Binding-site contacts:
Ligand atom C13 contacts residue PRO164 of chain 2.A at 3.6 Å (hydrophobic).
Ligand atom C11 contacts residue LEU158 of chain 2.A at 3.6 Å (hydrophobic).
Ligand atom N4 contacts residue GLY154 of chain 2.A at 2.6 Å (h-bond).
Ligand atom C1 contacts residue ASP197 of chain 1.A at 3.1 Å.
Ligand atom C12 contacts residue PRO164 of chain 2.A at 3.9 Å (hydrophobic).
Ligand atom C4 contacts residue TYR135 of chain 2.A at 3.6 Å (hydrophobic).
Ligand atom C14 contacts residue ILE153 of chain 2.A at 3.8 Å (hydrophobic).
Ligand atom C9 contacts residue PRO109 of chain 2.A at 3.9 Å (hydrophobic).
Ligand atom N3 contacts residue VAL157 of chain 2.A at 3.9 Å.
Ligand atom C8 contacts residue LEU107 of chain 2.A at 3.3 Å (hydrophobic).
Ligand atom C15 contacts residue PRO109 of chain 2.A at 3.8 Å (hydrophobic).
Ligand atom C3 contacts residue VAL157 of chain 2.A at 3.7 Å (hydrophobic).
Ligand atom C11 contacts residue PRO109 of chain 2.A at 3.7 Å (hydrophobic).
Ligand atom C9 contacts residue SER108 of chain 2.A at 3.8 Å.
Ligand atom N2 contacts residue GLY160 of chain 2.A at 3.7 Å.
Ligand atom C7 contacts residue GLY161 of chain 2.A at 3.4 Å.
Ligand atom C5 contacts residue LEU158 of chain 2.A at 3.6 Å (hydrophobic).
Ligand atom C12 contacts residue PRO109 of chain 2.A at 3.8 Å (hydrophobic).
Ligand atom C6 contacts residue LEU158 of chain 2.A at 3.1 Å (hydrophobic).
Ligand atom N4 contacts residue TYR156 of chain 2.A at 3.0 Å (h-bond).
Ligand atom N4 contacts residue SER152 of chain 2.A at 3.0 Å (h-bond).
Ligand atom N1 contacts residue ASP197 of chain 1.A at 2.6 Å (salt-bridge).
Ligand atom N1 contacts residue GLU136 of chain 2.A at 2.9 Å (salt-bridge).
Ligand atom N3 contacts residue LEU158 of chain 2.A at 3.1 Å (h-bond).
Ligand atom C3 contacts residue GLU136 of chain 2.A at 3.5 Å.
Ligand atom C13 contacts residue SER108 of chain 2.A at 3.5 Å.
Ligand atom C7 contacts residue GLY160 of chain 2.A at 3.5 Å.
Ligand atom O1 contacts residue ILE153 of chain 2.A at 3.0 Å (h-bond).
Ligand atom O1 contacts residue PRO164 of chain 2.A at 3.7 Å.
Ligand atom N3 contacts residue PRO109 of chain 2.A at 3.8 Å.
Ligand atom C4 contacts residue VAL157 of chain 2.A at 3.6 Å (hydrophobic).
Ligand atom C4 contacts residue LEU158 of chain 2.A at 3.5 Å (hydrophobic).
Ligand atom C1 contacts residue GLU136 of chain 2.A at 3.6 Å.
Ligand atom C6 contacts residue GLY160 of chain 2.A at 3.8 Å.
Ligand atom C8 contacts residue GLY161 of chain 2.A at 3.5 Å.
Ligand atom C8 contacts residue GLY160 of chain 2.A at 3.9 Å.
Ligand atom C14 contacts residue SER152 of chain 2.A at 3.5 Å.
Ligand atom C11 contacts residue TYR156 of chain 2.A at 3.2 Å (hydrophobic).
Ligand atom O1 contacts residue SER152 of chain 2.A at 3.5 Å (h-bond).
Ligand atom C7 contacts residue GLY133 of chain 2.A at 3.6 Å.

A protein and the small-molecule ligand that binds it are described below.
Small molecule (SMILES): NCc1ccc(Cn2ccc3cc(C(N)=O)cnc32)cc1

Sequence of chain 1.A:
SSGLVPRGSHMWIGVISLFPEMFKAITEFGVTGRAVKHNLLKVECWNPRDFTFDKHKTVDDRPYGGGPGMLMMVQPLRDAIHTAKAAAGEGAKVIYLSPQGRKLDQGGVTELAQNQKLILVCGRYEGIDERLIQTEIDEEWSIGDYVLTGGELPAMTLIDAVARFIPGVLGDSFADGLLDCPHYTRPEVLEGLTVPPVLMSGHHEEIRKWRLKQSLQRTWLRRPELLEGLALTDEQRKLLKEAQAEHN

Sequence of chain 2.A:
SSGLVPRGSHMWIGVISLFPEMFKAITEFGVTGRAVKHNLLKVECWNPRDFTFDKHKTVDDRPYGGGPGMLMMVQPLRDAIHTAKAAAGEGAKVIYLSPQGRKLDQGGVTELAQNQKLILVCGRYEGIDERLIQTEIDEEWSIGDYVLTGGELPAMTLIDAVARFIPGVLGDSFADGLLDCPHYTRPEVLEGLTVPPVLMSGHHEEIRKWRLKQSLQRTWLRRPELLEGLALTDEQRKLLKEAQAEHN